The protein below binds the small molecule below.
Small molecule (SMILES): NCCc1c[nH]c2ccc(O)cc12

Sequence of chain 1.A:
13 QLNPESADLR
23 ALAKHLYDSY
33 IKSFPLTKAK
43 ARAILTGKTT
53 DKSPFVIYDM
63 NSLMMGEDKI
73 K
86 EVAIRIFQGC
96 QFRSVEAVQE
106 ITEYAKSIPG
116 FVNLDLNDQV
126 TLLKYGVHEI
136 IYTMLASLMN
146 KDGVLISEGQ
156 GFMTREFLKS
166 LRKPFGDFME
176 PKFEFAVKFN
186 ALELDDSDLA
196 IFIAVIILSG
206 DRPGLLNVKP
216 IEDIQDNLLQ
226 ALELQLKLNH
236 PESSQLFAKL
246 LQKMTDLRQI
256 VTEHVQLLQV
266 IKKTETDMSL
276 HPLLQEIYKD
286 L

Binding-site contacts:
Ligand atom CD1 contacts residue GLU105 of chain 1.A at 3.6 Å.
Ligand atom CZ3 contacts residue LEU38 of chain 1.A at 4.0 Å (hydrophobic).
Ligand atom NE1 contacts residue PHE36 of chain 1.A at 4.1 Å.
Ligand atom NE1 contacts residue LEU38 of chain 1.A at 3.2 Å (h-bond).
Ligand atom CD1 contacts residue PHE36 of chain 1.A at 4.0 Å (hydrophobic).
Ligand atom CB contacts residue LEU38 of chain 1.A at 4.0 Å (hydrophobic).
Ligand atom CG contacts residue ARG98 of chain 1.A at 3.9 Å.
Ligand atom CD2 contacts residue LEU38 of chain 1.A at 3.6 Å (hydrophobic).
Ligand atom OH contacts residue ARG98 of chain 1.A at 4.0 Å.
Ligand atom CA contacts residue LEU38 of chain 1.A at 3.5 Å (hydrophobic).
Ligand atom CG contacts residue LEU38 of chain 1.A at 3.6 Å (hydrophobic).
Ligand atom CH2 contacts residue GLU153 of chain 1.A at 3.5 Å.
Ligand atom CD2 contacts residue ARG98 of chain 1.A at 3.4 Å.
Ligand atom NZ contacts residue SER142 of chain 1.A at 4.0 Å.
Ligand atom OH contacts residue SER152 of chain 1.A at 4.0 Å.
Ligand atom NE1 contacts residue GLU105 of chain 1.A at 3.3 Å (salt-bridge).
Ligand atom CA contacts residue LEU143 of chain 1.A at 4.2 Å (hydrophobic).
Ligand atom CE3 contacts residue LEU38 of chain 1.A at 3.9 Å (hydrophobic).
Ligand atom CZ2 contacts residue LEU38 of chain 1.A at 3.8 Å (hydrophobic).
Ligand atom CB contacts residue LEU143 of chain 1.A at 3.9 Å (hydrophobic).
Ligand atom CD1 contacts residue LEU38 of chain 1.A at 3.4 Å (hydrophobic).
Ligand atom CE3 contacts residue ARG98 of chain 1.A at 3.4 Å.
Ligand atom NE1 contacts residue ARG98 of chain 1.A at 4.2 Å.
Ligand atom NZ contacts residue LEU143 of chain 1.A at 3.2 Å.
Ligand atom CE2 contacts residue GLU105 of chain 1.A at 4.0 Å.
Ligand atom CH2 contacts residue ARG98 of chain 1.A at 3.3 Å.
Ligand atom OH contacts residue GLU153 of chain 1.A at 3.3 Å (salt-bridge).
Ligand atom CZ2 contacts residue GLU153 of chain 1.A at 3.4 Å.
Ligand atom CE2 contacts residue PRO37 of chain 1.A at 4.2 Å (hydrophobic).
Ligand atom CZ2 contacts residue ARG98 of chain 1.A at 3.2 Å.
Ligand atom NZ contacts residue MET139 of chain 1.A at 3.7 Å.
Ligand atom CZ3 contacts residue ARG98 of chain 1.A at 3.6 Å.
Ligand atom CE3 contacts residue LEU143 of chain 1.A at 3.5 Å (hydrophobic).
Ligand atom NZ contacts residue LEU38 of chain 1.A at 2.7 Å (h-bond).
Ligand atom CD2 contacts residue LEU143 of chain 1.A at 4.2 Å (hydrophobic).
Ligand atom CZ3 contacts residue GLU153 of chain 1.A at 3.9 Å.
Ligand atom CE2 contacts residue LEU38 of chain 1.A at 3.4 Å (hydrophobic).
Ligand atom CE2 contacts residue ARG98 of chain 1.A at 3.5 Å.
Ligand atom NE1 contacts residue PRO37 of chain 1.A at 3.3 Å.
Ligand atom CA contacts residue MET139 of chain 1.A at 3.5 Å (hydrophobic).